Sequence of chain 1.B:
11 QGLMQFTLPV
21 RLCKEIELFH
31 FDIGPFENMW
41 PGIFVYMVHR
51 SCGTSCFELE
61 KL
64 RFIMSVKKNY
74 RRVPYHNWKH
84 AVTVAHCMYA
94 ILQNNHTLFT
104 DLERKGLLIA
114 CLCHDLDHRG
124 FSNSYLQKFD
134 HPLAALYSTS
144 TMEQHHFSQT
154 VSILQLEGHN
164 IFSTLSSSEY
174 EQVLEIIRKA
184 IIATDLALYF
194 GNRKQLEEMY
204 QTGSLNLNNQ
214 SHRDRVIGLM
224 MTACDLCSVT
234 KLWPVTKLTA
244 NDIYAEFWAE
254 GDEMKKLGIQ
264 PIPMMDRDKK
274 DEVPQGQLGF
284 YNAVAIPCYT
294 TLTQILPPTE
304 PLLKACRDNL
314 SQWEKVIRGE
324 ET

A protein and the small-molecule ligand that binds it are described below.
Small molecule (SMILES): Cn1ncc(Cl)c1C(=O)Nc1ccc2[nH]c(-c3ccccc3)nc2c1

Binding-site contacts:
Ligand atom N5 contacts residue MET267 of chain 1.B at 3.8 Å.
Ligand atom N21 contacts residue PHE283 of chain 1.B at 3.6 Å.
Ligand atom C19 contacts residue GLU275 of chain 1.B at 3.4 Å.
Ligand atom C16 contacts residue VAL276 of chain 1.B at 3.8 Å (hydrophobic).
Ligand atom N3 contacts residue MET267 of chain 1.B at 3.5 Å.
Ligand atom C6 contacts residue GLN280 of chain 1.B at 3.6 Å.
Ligand atom C16 contacts residue PRO266 of chain 1.B at 3.9 Å (hydrophobic).
Ligand atom C10 contacts residue GLY279 of chain 1.B at 3.6 Å.
Ligand atom C17 contacts residue PHE283 of chain 1.B at 3.6 Å (hydrophobic).
Ligand atom N5 contacts residue TYR247 of chain 1.B at 2.5 Å (h-bond).
Ligand atom C7 contacts residue GLY279 of chain 1.B at 3.6 Å.
Ligand atom C4 contacts residue MET267 of chain 1.B at 3.6 Å (hydrophobic).
Ligand atom C16 contacts residue LYS272 of chain 1.B at 3.7 Å.
Ligand atom N11 contacts residue PHE283 of chain 1.B at 3.4 Å.
Ligand atom CL23 contacts residue ILE246 of chain 1.B at 3.5 Å.
Ligand atom C14 contacts residue PHE283 of chain 1.B at 3.8 Å (hydrophobic).
Ligand atom C1 contacts residue GLY279 of chain 1.B at 3.7 Å.
Ligand atom C16 contacts residue GLU275 of chain 1.B at 3.6 Å.
Ligand atom CL23 contacts residue VAL232 of chain 1.B at 3.8 Å.
Ligand atom C22 contacts residue LEU229 of chain 1.B at 3.8 Å (hydrophobic).
Ligand atom C9 contacts residue PHE283 of chain 1.B at 3.6 Å (hydrophobic).
Ligand atom C7 contacts residue MET267 of chain 1.B at 3.5 Å (hydrophobic).
Ligand atom C7 contacts residue TYR247 of chain 1.B at 3.6 Å (hydrophobic).
Ligand atom C13 contacts residue TYR247 of chain 1.B at 3.8 Å (hydrophobic).
Ligand atom C6 contacts residue MET267 of chain 1.B at 3.9 Å (hydrophobic).
Ligand atom C20 contacts residue ILE246 of chain 1.B at 3.6 Å (hydrophobic).
Ligand atom C12 contacts residue GLY279 of chain 1.B at 3.8 Å.
Ligand atom C13 contacts residue MET267 of chain 1.B at 3.6 Å (hydrophobic).
Ligand atom C6 contacts residue TYR247 of chain 1.B at 3.6 Å (hydrophobic).
Ligand atom N3 contacts residue GLY279 of chain 1.B at 3.7 Å.
Ligand atom C8 contacts residue PHE283 of chain 1.B at 3.1 Å (hydrophobic).
Ligand atom O18 contacts residue GLN280 of chain 1.B at 3.0 Å (h-bond).
Ligand atom C15 contacts residue PRO266 of chain 1.B at 3.6 Å (hydrophobic).
Ligand atom C20 contacts residue PHE283 of chain 1.B at 3.6 Å (hydrophobic).
Ligand atom C1 contacts residue MET267 of chain 1.B at 3.5 Å (hydrophobic).
Ligand atom N24 contacts residue LEU229 of chain 1.B at 3.4 Å.
Ligand atom C8 contacts residue MET267 of chain 1.B at 3.7 Å (hydrophobic).
Ligand atom C2 contacts residue MET267 of chain 1.B at 3.6 Å (hydrophobic).
Ligand atom C2 contacts residue TYR247 of chain 1.B at 3.3 Å (hydrophobic).
Ligand atom C10 contacts residue MET267 of chain 1.B at 3.6 Å (hydrophobic).